Sequence of chain 1.R:
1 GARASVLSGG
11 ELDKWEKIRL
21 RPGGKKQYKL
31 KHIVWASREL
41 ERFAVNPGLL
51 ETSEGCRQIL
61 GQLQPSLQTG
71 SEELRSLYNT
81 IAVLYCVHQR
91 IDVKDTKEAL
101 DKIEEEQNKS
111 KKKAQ

This protein binds this small molecule.
Small molecule (SMILES): CCCCCCCC(=O)OC[C@H](COP(=O)(O)O[C@@H]1[C@H](O)[C@H](O)[C@@H](OP(=O)(O)O)[C@H](OP(=O)(O)O)[C@H]1O)OC(=O)CCCCCCC

Binding-site contacts:
Ligand atom C3A contacts residue SER76 of chain 1.R at 3.5 Å.
Ligand atom C7A contacts residue LEU20 of chain 1.R at 3.4 Å (hydrophobic).
Ligand atom C4A contacts residue THR80 of chain 1.R at 4.2 Å.
Ligand atom O41 contacts residue PIO1 of chain 1.TB at 3.2 Å (h-bond).
Ligand atom O43 contacts residue PIO1 of chain 1.TB at 2.6 Å (h-bond).
Ligand atom O1A contacts residue SER76 of chain 1.R at 4.2 Å.
Ligand atom O52 contacts residue SER76 of chain 1.R at 4.2 Å.
Ligand atom C4A contacts residue SER76 of chain 1.R at 3.6 Å.
Ligand atom O4 contacts residue PIO1 of chain 1.TB at 3.9 Å.
Ligand atom C5A contacts residue SER76 of chain 1.R at 3.8 Å.
Ligand atom O42 contacts residue PIO1 of chain 1.TB at 1.6 Å (h-bond).
Ligand atom P4 contacts residue PIO1 of chain 1.TB at 2.4 Å.
Ligand atom C8A contacts residue LEU20 of chain 1.R at 3.4 Å (hydrophobic).